Sequence of chain 1.A:
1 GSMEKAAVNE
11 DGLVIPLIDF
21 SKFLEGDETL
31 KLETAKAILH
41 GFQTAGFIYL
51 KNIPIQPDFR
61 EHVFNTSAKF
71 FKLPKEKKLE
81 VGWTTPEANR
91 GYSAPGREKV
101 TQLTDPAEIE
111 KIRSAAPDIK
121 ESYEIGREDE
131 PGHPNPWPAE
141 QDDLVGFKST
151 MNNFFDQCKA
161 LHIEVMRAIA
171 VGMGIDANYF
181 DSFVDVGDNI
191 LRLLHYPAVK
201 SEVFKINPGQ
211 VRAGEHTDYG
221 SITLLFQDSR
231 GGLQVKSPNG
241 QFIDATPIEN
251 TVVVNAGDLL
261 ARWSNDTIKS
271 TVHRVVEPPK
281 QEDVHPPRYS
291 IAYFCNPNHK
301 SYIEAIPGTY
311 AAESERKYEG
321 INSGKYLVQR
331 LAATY

This protein binds this small molecule.
Small molecule (SMILES): O=C(O)CCC(=O)C(=O)O

Binding-site contacts:
Ligand atom O2 contacts residue ALA292 of chain 1.A at 4.0 Å.
Ligand atom O5 contacts residue HIS273 of chain 1.A at 3.3 Å.
Ligand atom C5 contacts residue VAL275 of chain 1.A at 3.5 Å (hydrophobic).
Ligand atom O5 contacts residue NI1 of chain 1.E at 2.2 Å (h-bond).
Ligand atom O1 contacts residue NI1 of chain 1.E at 2.3 Å (h-bond).
Ligand atom O3 contacts residue LEU233 of chain 1.A at 4.0 Å.
Ligand atom O4 contacts residue VAL275 of chain 1.A at 3.8 Å.
Ligand atom C5 contacts residue TYR196 of chain 1.A at 3.6 Å (hydrophobic).
Ligand atom C3 contacts residue LEU225 of chain 1.A at 4.0 Å (hydrophobic).
Ligand atom O4 contacts residue ARG288 of chain 1.A at 2.9 Å (salt-bridge).
Ligand atom O4 contacts residue SER290 of chain 1.A at 2.7 Å (h-bond).
Ligand atom O1 contacts residue PHE294 of chain 1.A at 3.5 Å.
Ligand atom O4 contacts residue TYR196 of chain 1.A at 2.7 Å (h-bond).
Ligand atom C1 contacts residue NI1 of chain 1.E at 3.0 Å.
Ligand atom O1 contacts residue TDR1 of chain 1.G at 3.8 Å.
Ligand atom O3 contacts residue SER290 of chain 1.A at 4.0 Å.
Ligand atom C2 contacts residue NI1 of chain 1.E at 2.9 Å.
Ligand atom O3 contacts residue VAL275 of chain 1.A at 3.9 Å.
Ligand atom C4 contacts residue LEU225 of chain 1.A at 3.8 Å (hydrophobic).
Ligand atom C4 contacts residue TYR196 of chain 1.A at 4.0 Å (hydrophobic).
Ligand atom C5 contacts residue LEU225 of chain 1.A at 3.7 Å (hydrophobic).
Ligand atom C5 contacts residue ARG288 of chain 1.A at 3.4 Å.
Ligand atom O2 contacts residue PHE294 of chain 1.A at 3.8 Å.
Ligand atom C3 contacts residue LEU194 of chain 1.A at 3.7 Å (hydrophobic).
Ligand atom O1 contacts residue HIS216 of chain 1.A at 3.0 Å (h-bond).
Ligand atom O5 contacts residue HIS216 of chain 1.A at 3.2 Å (h-bond).
Ligand atom C1 contacts residue HIS216 of chain 1.A at 3.7 Å.
Ligand atom O1 contacts residue ARG192 of chain 1.A at 3.7 Å.
Ligand atom O2 contacts residue ARG192 of chain 1.A at 2.9 Å (salt-bridge).
Ligand atom C1 contacts residue PHE294 of chain 1.A at 4.0 Å (hydrophobic).
Ligand atom C1 contacts residue ARG192 of chain 1.A at 3.7 Å.
Ligand atom C5 contacts residue SER290 of chain 1.A at 3.6 Å.
Ligand atom C4 contacts residue VAL275 of chain 1.A at 3.6 Å (hydrophobic).
Ligand atom O3 contacts residue ARG288 of chain 1.A at 2.8 Å (salt-bridge).
Ligand atom O3 contacts residue LEU225 of chain 1.A at 3.3 Å.
Ligand atom O2 contacts residue LEU194 of chain 1.A at 3.5 Å.
Ligand atom O1 contacts residue ASP218 of chain 1.A at 3.4 Å (salt-bridge).
Ligand atom C3 contacts residue TYR196 of chain 1.A at 3.7 Å (hydrophobic).
Ligand atom O4 contacts residue LEU194 of chain 1.A at 3.8 Å.
Ligand atom C2 contacts residue HIS216 of chain 1.A at 3.9 Å.